Binding-site contacts:
Ligand atom C4 contacts residue TYR190 of chain 7.A at 3.8 Å (hydrophobic).
Ligand atom C4A contacts residue TYR144 of chain 7.A at 3.5 Å (hydrophobic).
Ligand atom CM6 contacts residue LEU184 of chain 7.A at 3.6 Å (hydrophobic).
Ligand atom CM3 contacts residue TYR190 of chain 7.A at 3.8 Å (hydrophobic).
Ligand atom O1 contacts residue MET214 of chain 7.A at 3.2 Å.
Ligand atom C6B contacts residue LEU181 of chain 7.A at 3.5 Å (hydrophobic).
Ligand atom C1C contacts residue MET214 of chain 7.A at 3.4 Å (hydrophobic).
Ligand atom CM4 contacts residue TYR144 of chain 7.A at 3.8 Å (hydrophobic).
Ligand atom C5B contacts residue LEU181 of chain 7.A at 3.6 Å (hydrophobic).
Ligand atom CM2 contacts residue ILE122 of chain 7.A at 3.9 Å (hydrophobic).
Ligand atom C5 contacts residue LEU100 of chain 7.A at 4.0 Å (hydrophobic).
Ligand atom N5A contacts residue PHE179 of chain 7.A at 3.2 Å.
Ligand atom CM4 contacts residue TYR142 of chain 7.A at 3.9 Å (hydrophobic).
Ligand atom C5 contacts residue MET214 of chain 7.A at 3.7 Å (hydrophobic).
Ligand atom O1B contacts residue ILE98 of chain 7.A at 3.1 Å.
Ligand atom CM6 contacts residue LEU181 of chain 7.A at 3.8 Å (hydrophobic).
Ligand atom C5B contacts residue TYR144 of chain 7.A at 3.7 Å (hydrophobic).
Ligand atom CM6 contacts residue TYR144 of chain 7.A at 3.7 Å (hydrophobic).
Ligand atom N3A contacts residue TYR144 of chain 7.A at 3.2 Å.
Ligand atom N3A contacts residue PHE179 of chain 7.A at 3.6 Å.
Ligand atom N2A contacts residue TYR144 of chain 7.A at 4.0 Å.
Ligand atom C3 contacts residue LEU100 of chain 7.A at 3.7 Å (hydrophobic).
Ligand atom N1A contacts residue PHE179 of chain 7.A at 3.2 Å.
Ligand atom N1A contacts residue LEU217 of chain 7.A at 3.4 Å.
Ligand atom C1B contacts residue LEU181 of chain 7.A at 3.9 Å (hydrophobic).
Ligand atom O1 contacts residue LEU100 of chain 7.A at 3.8 Å.
Ligand atom N2 contacts residue LEU100 of chain 7.A at 3.8 Å.
Ligand atom C4 contacts residue MET214 of chain 7.A at 4.0 Å (hydrophobic).
Ligand atom C4 contacts residue LEU100 of chain 7.A at 3.8 Å (hydrophobic).
Ligand atom C4A contacts residue PHE179 of chain 7.A at 3.5 Å (hydrophobic).
Ligand atom N1A contacts residue MET124 of chain 7.A at 3.9 Å.
Ligand atom CM2 contacts residue ILE77 of chain 7.A at 3.9 Å (hydrophobic).
Ligand atom C3C contacts residue LEU181 of chain 7.A at 4.0 Å (hydrophobic).
Ligand atom N2A contacts residue PHE179 of chain 7.A at 3.3 Å.
Ligand atom C1B contacts residue ILE98 of chain 7.A at 3.6 Å (hydrophobic).
Ligand atom N5A contacts residue LEU217 of chain 7.A at 3.7 Å.
Ligand atom N2 contacts residue MET214 of chain 7.A at 3.7 Å.
Ligand atom CM4 contacts residue ALA166 of chain 7.A at 3.1 Å (hydrophobic).
Ligand atom C6B contacts residue ILE98 of chain 7.A at 3.8 Å (hydrophobic).
Ligand atom CM4 contacts residue VAL168 of chain 7.A at 3.9 Å (hydrophobic).

A protein and the small-molecule ligand that binds it are described below.
Small molecule (SMILES): Cc1cc(CCCOc2c(C)cc(-n3nnc(C)n3)cc2C)on1

Sequence of chain 7.A:
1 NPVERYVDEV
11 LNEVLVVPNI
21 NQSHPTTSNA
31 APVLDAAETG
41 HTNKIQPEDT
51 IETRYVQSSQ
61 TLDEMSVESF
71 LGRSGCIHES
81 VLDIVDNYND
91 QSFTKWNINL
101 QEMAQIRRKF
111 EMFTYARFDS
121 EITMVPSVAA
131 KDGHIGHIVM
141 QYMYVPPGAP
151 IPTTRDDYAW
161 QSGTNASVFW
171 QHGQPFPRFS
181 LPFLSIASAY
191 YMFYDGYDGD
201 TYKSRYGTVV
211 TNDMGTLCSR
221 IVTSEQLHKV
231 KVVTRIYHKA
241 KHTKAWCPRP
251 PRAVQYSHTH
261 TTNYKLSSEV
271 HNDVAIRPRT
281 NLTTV